A protein and the small-molecule ligand that binds it are described below.
Small molecule (SMILES): CCCCCCCCCCC(CCCCCCCCCC)(CO[C@H]1O[C@@H](CO)[C@H](O[C@@H]2O[C@@H](CO)[C@H](O)[C@@H](O)[C@@H]2O)[C@@H](O)[C@@H]1O)CO[C@H]1O[C@@H](CO)[C@H](O[C@@H]2O[C@@H](CO)[C@H](O)[C@@H](O)[C@@H]2O)[C@@H](O)[C@H]1O

Sequence of chain 1.A:
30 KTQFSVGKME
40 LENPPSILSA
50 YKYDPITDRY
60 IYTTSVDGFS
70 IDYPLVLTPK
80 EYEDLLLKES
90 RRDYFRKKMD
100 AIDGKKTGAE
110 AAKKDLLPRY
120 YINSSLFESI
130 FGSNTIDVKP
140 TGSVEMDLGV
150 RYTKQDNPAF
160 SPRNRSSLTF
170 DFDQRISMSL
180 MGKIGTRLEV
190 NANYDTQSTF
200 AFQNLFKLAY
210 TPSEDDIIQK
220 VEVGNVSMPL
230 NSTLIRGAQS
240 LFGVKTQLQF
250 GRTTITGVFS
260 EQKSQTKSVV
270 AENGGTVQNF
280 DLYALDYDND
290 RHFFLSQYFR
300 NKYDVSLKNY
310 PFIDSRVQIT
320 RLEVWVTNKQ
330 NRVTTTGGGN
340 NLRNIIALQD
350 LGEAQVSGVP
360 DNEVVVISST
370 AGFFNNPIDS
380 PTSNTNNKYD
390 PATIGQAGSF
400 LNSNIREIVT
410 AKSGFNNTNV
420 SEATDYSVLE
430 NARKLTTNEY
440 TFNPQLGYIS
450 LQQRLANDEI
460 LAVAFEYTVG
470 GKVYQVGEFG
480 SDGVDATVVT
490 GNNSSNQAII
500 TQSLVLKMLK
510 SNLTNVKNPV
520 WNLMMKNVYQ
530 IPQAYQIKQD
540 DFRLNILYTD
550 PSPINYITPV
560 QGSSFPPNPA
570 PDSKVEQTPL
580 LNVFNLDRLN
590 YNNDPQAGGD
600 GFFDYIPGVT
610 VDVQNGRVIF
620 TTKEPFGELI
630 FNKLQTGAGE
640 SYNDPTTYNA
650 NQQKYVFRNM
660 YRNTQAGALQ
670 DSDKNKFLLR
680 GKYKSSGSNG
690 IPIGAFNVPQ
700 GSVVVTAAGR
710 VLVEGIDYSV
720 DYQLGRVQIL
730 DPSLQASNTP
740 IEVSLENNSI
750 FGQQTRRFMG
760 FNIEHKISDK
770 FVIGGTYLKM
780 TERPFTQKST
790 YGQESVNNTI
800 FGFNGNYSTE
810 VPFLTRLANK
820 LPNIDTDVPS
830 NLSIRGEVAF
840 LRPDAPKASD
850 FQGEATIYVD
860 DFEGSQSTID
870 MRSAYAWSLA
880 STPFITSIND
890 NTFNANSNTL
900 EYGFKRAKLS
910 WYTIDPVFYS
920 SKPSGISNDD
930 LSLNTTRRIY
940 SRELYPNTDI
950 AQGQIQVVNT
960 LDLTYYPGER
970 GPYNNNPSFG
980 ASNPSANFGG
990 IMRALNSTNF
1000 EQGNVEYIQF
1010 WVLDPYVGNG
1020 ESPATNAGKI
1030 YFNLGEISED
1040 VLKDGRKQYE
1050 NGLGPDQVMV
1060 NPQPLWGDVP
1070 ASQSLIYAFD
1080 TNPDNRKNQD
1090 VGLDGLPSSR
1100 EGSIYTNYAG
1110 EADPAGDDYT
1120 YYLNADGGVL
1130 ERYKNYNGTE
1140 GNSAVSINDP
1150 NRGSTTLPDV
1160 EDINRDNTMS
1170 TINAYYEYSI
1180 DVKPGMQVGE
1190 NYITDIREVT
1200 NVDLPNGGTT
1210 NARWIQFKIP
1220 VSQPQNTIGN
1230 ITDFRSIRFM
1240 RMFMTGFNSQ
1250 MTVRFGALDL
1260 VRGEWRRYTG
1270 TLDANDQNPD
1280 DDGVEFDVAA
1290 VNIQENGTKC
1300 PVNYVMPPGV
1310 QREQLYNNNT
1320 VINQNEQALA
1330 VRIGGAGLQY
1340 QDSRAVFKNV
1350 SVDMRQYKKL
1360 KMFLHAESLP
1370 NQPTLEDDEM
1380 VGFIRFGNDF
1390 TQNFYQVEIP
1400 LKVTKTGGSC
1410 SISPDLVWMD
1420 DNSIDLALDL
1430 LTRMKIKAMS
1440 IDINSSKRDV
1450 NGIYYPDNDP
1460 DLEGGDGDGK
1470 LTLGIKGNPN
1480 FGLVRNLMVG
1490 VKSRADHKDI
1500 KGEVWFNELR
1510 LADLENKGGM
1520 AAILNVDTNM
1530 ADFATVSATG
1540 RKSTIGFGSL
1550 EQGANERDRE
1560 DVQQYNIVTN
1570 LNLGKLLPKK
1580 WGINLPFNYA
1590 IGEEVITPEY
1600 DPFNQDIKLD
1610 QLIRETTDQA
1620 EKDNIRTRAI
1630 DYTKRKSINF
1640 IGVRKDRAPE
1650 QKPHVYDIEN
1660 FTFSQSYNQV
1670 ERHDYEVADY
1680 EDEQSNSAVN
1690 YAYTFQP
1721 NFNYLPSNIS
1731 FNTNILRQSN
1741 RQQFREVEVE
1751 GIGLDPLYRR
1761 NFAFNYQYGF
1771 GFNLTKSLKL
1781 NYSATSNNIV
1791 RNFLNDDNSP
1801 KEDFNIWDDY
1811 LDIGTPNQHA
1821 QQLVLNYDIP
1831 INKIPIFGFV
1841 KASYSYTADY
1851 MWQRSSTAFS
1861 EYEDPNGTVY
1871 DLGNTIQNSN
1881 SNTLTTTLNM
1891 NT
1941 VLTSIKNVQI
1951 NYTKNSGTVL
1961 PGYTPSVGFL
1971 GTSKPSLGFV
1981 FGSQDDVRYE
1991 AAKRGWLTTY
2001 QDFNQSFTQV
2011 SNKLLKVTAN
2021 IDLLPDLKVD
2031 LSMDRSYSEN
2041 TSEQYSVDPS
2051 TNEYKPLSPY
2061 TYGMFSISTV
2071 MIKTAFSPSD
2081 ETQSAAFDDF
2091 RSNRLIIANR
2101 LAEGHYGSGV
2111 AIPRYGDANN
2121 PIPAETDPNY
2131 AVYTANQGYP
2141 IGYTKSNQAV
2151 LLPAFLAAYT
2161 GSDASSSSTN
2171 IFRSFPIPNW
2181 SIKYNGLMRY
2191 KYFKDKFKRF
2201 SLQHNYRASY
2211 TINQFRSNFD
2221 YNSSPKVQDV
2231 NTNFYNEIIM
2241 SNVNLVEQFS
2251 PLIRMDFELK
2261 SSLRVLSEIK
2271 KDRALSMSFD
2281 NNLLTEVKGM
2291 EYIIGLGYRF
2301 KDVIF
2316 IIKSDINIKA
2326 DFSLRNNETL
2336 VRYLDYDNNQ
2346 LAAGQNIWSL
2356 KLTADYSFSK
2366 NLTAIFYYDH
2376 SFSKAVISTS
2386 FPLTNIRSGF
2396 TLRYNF

Binding-site contacts:
Ligand atom CBI contacts residue PHE395 of chain 1.C at 4.1 Å (hydrophobic).
Ligand atom CCM contacts residue PHE395 of chain 1.C at 4.3 Å (hydrophobic).
Ligand atom CAA contacts residue GLU144 of chain 1.A at 4.2 Å.
Ligand atom CAY contacts residue LEU74 of chain 1.C at 4.3 Å (hydrophobic).
Ligand atom CBF contacts residue PHE2363 of chain 1.A at 3.6 Å (hydrophobic).
Ligand atom CBG contacts residue PHE393 of chain 1.C at 4.0 Å (hydrophobic).
Ligand atom CBA contacts residue LEU74 of chain 1.C at 4.2 Å (hydrophobic).
Ligand atom CAY contacts residue TYR2399 of chain 1.A at 4.2 Å (hydrophobic).
Ligand atom CAW contacts residue MET145 of chain 1.A at 4.2 Å (hydrophobic).
Ligand atom CBG contacts residue PHE395 of chain 1.C at 3.9 Å (hydrophobic).
Ligand atom CBT contacts residue PHE395 of chain 1.C at 3.7 Å (hydrophobic).
Ligand atom CAA contacts residue VAL143 of chain 1.A at 3.7 Å (hydrophobic).
Ligand atom CBE contacts residue LEU2367 of chain 1.A at 4.1 Å (hydrophobic).
Ligand atom CBF contacts residue LEU2367 of chain 1.A at 3.8 Å (hydrophobic).
Ligand atom CBC contacts residue PHE393 of chain 1.C at 3.6 Å (hydrophobic).
Ligand atom OAP contacts residue PHE395 of chain 1.C at 4.0 Å.
Ligand atom OAT contacts residue ILE2316 of chain 1.A at 4.3 Å.
Ligand atom CBI contacts residue PHE393 of chain 1.C at 3.9 Å (hydrophobic).
Ligand atom CBJ contacts residue LEU2367 of chain 1.A at 3.9 Å (hydrophobic).
Ligand atom CAB contacts residue PHE2305 of chain 1.A at 4.0 Å (hydrophobic).
Ligand atom CAW contacts residue LEU2397 of chain 1.A at 3.8 Å (hydrophobic).
Ligand atom CBA contacts residue LEU2367 of chain 1.A at 3.7 Å (hydrophobic).
Ligand atom OAR contacts residue PHE2305 of chain 1.A at 4.2 Å.
Ligand atom CBD contacts residue PHE2363 of chain 1.A at 4.0 Å (hydrophobic).
Ligand atom CBI contacts residue MET365 of chain 1.C at 3.7 Å (hydrophobic).
Ligand atom CBA contacts residue TYR2399 of chain 1.A at 4.2 Å (hydrophobic).
Ligand atom CAY contacts residue PHE393 of chain 1.C at 3.8 Å (hydrophobic).
Ligand atom CAB contacts residue PHE2363 of chain 1.A at 3.7 Å (hydrophobic).
Ligand atom O3 contacts residue SER2364 of chain 1.A at 3.5 Å.
Ligand atom CBB contacts residue PHE2363 of chain 1.A at 3.7 Å (hydrophobic).
Ligand atom CBE contacts residue TYR2399 of chain 1.A at 4.0 Å (hydrophobic).
Ligand atom CBC contacts residue LEU74 of chain 1.C at 3.7 Å (hydrophobic).
Ligand atom OAP contacts residue GLY396 of chain 1.C at 3.6 Å.
Ligand atom CBS contacts residue PHE395 of chain 1.C at 4.3 Å (hydrophobic).
Ligand atom CBK contacts residue MET365 of chain 1.C at 4.2 Å (hydrophobic).
Ligand atom OBV contacts residue PHE395 of chain 1.C at 3.6 Å.
Ligand atom CAA contacts residue LEU2397 of chain 1.A at 3.8 Å (hydrophobic).
Ligand atom CAA contacts residue MET145 of chain 1.A at 3.6 Å (hydrophobic).
Ligand atom CBQ contacts residue PHE395 of chain 1.C at 3.5 Å (hydrophobic).
Ligand atom CAW contacts residue TYR2399 of chain 1.A at 4.3 Å (hydrophobic).

Sequence of chain 1.C:
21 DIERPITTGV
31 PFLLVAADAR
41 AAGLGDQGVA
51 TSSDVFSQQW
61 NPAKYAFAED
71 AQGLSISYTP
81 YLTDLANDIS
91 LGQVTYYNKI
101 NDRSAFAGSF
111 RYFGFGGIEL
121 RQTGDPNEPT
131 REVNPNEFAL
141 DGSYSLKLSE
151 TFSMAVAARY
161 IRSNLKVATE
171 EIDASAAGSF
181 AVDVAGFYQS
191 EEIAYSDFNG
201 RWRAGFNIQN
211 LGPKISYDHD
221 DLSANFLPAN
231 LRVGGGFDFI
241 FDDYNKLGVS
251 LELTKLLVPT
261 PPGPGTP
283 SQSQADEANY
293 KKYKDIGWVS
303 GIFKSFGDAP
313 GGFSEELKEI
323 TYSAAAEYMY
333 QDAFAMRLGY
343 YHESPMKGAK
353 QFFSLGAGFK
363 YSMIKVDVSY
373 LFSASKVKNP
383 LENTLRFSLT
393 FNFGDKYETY